Sequence of chain 1.E:
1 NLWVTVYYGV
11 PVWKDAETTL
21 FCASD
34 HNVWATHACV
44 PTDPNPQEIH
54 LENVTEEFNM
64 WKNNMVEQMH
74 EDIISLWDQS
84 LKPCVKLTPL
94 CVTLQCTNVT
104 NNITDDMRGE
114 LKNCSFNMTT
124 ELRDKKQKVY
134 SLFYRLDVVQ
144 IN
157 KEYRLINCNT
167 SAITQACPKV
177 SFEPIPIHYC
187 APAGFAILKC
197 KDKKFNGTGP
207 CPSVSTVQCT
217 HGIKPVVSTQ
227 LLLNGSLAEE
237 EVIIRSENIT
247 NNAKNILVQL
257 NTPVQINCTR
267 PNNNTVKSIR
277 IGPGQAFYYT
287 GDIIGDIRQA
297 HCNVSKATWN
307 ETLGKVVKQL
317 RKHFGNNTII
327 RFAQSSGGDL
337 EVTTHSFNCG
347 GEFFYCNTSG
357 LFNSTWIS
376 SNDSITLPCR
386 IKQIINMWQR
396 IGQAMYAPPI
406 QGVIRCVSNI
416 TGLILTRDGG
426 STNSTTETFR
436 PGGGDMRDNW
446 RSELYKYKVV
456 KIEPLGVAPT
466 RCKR

This protein binds this small molecule.
Small molecule (SMILES): CC(=O)N[C@H]1[C@H](O[C@H]2[C@H](O)[C@@H](NC(C)=O)CO[C@@H]2CO)O[C@H](CO)[C@@H](O[C@@H]2O[C@H](CO)[C@@H](O)[C@H](O)[C@@H]2O)[C@@H]1O

Binding-site contacts:
Ligand atom N2 contacts residue ASN116 of chain 1.E at 2.9 Å (h-bond).
Ligand atom C7 contacts residue ASN116 of chain 1.E at 3.3 Å.
Ligand atom O5 contacts residue ASN116 of chain 1.E at 2.4 Å (h-bond).
Ligand atom C8 contacts residue ASN104 of chain 1.E at 4.0 Å.
Ligand atom C4 contacts residue ASN116 of chain 1.E at 4.3 Å.
Ligand atom O5 contacts residue TYR133 of chain 1.E at 4.2 Å.
Ligand atom O7 contacts residue ASN116 of chain 1.E at 3.2 Å (h-bond).
Ligand atom C3 contacts residue ASN116 of chain 1.E at 3.9 Å.
Ligand atom C5 contacts residue ASN116 of chain 1.E at 3.8 Å.
Ligand atom C8 contacts residue ASP288 of chain 1.E at 3.6 Å.
Ligand atom C7 contacts residue ASN104 of chain 1.E at 3.7 Å.
Ligand atom C2 contacts residue ASN116 of chain 1.E at 2.5 Å.
Ligand atom C1 contacts residue ASN116 of chain 1.E at 1.5 Å.
Ligand atom C8 contacts residue TYR133 of chain 1.E at 3.5 Å (hydrophobic).
Ligand atom C5 contacts residue TYR133 of chain 1.E at 4.1 Å (hydrophobic).
Ligand atom C8 contacts residue LEU135 of chain 1.E at 3.9 Å (hydrophobic).
Ligand atom C8 contacts residue VAL102 of chain 1.E at 3.8 Å (hydrophobic).
Ligand atom C7 contacts residue LEU135 of chain 1.E at 4.3 Å (hydrophobic).
Ligand atom C6 contacts residue TYR133 of chain 1.E at 3.7 Å (hydrophobic).
Ligand atom C7 contacts residue VAL102 of chain 1.E at 4.4 Å (hydrophobic).
Ligand atom N2 contacts residue ASN104 of chain 1.E at 4.5 Å.
Ligand atom O3 contacts residue ASP288 of chain 1.E at 4.4 Å.
Ligand atom O7 contacts residue ASN104 of chain 1.E at 3.2 Å (h-bond).
Ligand atom C8 contacts residue ASN116 of chain 1.E at 4.4 Å.
Ligand atom O7 contacts residue VAL102 of chain 1.E at 4.0 Å.